Sequence of chain 1.A:
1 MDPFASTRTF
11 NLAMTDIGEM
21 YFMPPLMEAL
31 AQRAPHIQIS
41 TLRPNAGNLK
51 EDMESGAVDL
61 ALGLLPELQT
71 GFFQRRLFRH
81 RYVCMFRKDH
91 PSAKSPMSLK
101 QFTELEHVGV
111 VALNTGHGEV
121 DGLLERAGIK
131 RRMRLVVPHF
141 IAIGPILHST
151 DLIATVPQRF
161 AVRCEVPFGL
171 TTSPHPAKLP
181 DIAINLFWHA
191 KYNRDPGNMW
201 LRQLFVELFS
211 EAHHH

Binding-site contacts:
Ligand atom C1' contacts residue ILE17 of chain 1.A at 4.3 Å (hydrophobic).
Ligand atom C4 contacts residue TYR21 of chain 1.A at 3.8 Å (hydrophobic).
Ligand atom C5 contacts residue PHE78 of chain 1.A at 4.2 Å (hydrophobic).
Ligand atom O1' contacts residue LEU64 of chain 1.A at 4.5 Å.
Ligand atom C6 contacts residue ILE184 of chain 1.A at 4.4 Å (hydrophobic).
Ligand atom O2 contacts residue HIS117 of chain 1.A at 4.3 Å.
Ligand atom C4 contacts residue PHE78 of chain 1.A at 3.6 Å (hydrophobic).
Ligand atom O2 contacts residue ILE17 of chain 1.A at 4.3 Å.
Ligand atom O2' contacts residue THR15 of chain 1.A at 4.5 Å.
Ligand atom C3 contacts residue PHE78 of chain 1.A at 4.0 Å (hydrophobic).
Ligand atom C1' contacts residue ILE184 of chain 1.A at 3.6 Å (hydrophobic).
Ligand atom C1' contacts residue GLY63 of chain 1.A at 4.5 Å.
Ligand atom C2 contacts residue HIS80 of chain 1.A at 3.8 Å.
Ligand atom O1' contacts residue THR15 of chain 1.A at 3.0 Å (h-bond).
Ligand atom C1 contacts residue ILE17 of chain 1.A at 3.6 Å (hydrophobic).
Ligand atom C5 contacts residue TYR21 of chain 1.A at 3.9 Å (hydrophobic).
Ligand atom C3 contacts residue ILE17 of chain 1.A at 3.8 Å (hydrophobic).
Ligand atom O2 contacts residue ILE184 of chain 1.A at 3.7 Å.
Ligand atom O1' contacts residue GLY63 of chain 1.A at 3.8 Å.
Ligand atom C1 contacts residue ILE184 of chain 1.A at 3.6 Å (hydrophobic).
Ligand atom C6 contacts residue PHE22 of chain 1.A at 4.0 Å (hydrophobic).
Ligand atom C3 contacts residue ILE184 of chain 1.A at 4.4 Å (hydrophobic).
Ligand atom O1' contacts residue ILE184 of chain 1.A at 4.3 Å.
Ligand atom C1' contacts residue THR15 of chain 1.A at 3.8 Å.
Ligand atom C5 contacts residue GLY18 of chain 1.A at 3.9 Å.
Ligand atom C4 contacts residue ILE17 of chain 1.A at 4.0 Å (hydrophobic).
Ligand atom C1' contacts residue HIS117 of chain 1.A at 3.9 Å.
Ligand atom C2 contacts residue ILE184 of chain 1.A at 3.7 Å (hydrophobic).
Ligand atom O1' contacts residue HIS117 of chain 1.A at 4.3 Å.
Ligand atom O2 contacts residue PRO157 of chain 1.A at 3.8 Å.
Ligand atom C5 contacts residue PHE22 of chain 1.A at 3.7 Å (hydrophobic).
Ligand atom O1' contacts residue GLY18 of chain 1.A at 4.5 Å.
Ligand atom C5 contacts residue ILE17 of chain 1.A at 3.9 Å (hydrophobic).
Ligand atom O2' contacts residue ILE184 of chain 1.A at 3.6 Å.
Ligand atom C2 contacts residue ILE17 of chain 1.A at 3.7 Å (hydrophobic).
Ligand atom O2 contacts residue HIS80 of chain 1.A at 3.0 Å (h-bond).
Ligand atom C6 contacts residue ILE17 of chain 1.A at 3.8 Å (hydrophobic).
Ligand atom C3 contacts residue HIS80 of chain 1.A at 3.9 Å.
Ligand atom O2' contacts residue HIS117 of chain 1.A at 2.8 Å (h-bond).
Ligand atom C6 contacts residue GLY18 of chain 1.A at 3.6 Å.

A small-molecule ligand and the protein it binds are described below.
Small molecule (SMILES): O=C(O)c1ccccc1O